Sequence of chain 1.C:
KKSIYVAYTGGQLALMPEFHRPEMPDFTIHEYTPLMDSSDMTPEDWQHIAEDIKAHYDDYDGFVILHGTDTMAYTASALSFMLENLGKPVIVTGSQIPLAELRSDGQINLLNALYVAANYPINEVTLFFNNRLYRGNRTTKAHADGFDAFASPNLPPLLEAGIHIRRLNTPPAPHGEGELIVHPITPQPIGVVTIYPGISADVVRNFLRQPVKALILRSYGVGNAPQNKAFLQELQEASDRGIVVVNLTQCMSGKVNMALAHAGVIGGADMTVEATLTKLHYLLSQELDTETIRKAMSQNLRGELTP

Sequence of chain 1.A:
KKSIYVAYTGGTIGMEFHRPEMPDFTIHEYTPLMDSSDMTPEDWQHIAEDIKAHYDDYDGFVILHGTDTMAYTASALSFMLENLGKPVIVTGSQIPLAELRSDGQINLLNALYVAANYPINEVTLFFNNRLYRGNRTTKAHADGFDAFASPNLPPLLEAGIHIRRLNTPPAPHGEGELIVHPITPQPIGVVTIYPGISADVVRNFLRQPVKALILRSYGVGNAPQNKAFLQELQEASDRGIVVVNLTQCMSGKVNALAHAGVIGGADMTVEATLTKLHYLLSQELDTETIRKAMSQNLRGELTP

Binding-site contacts:
Ligand atom OD1 contacts residue EDO1 of chain 1.X at 4.2 Å.
Ligand atom N contacts residue THR291 of chain 1.A at 3.1 Å (h-bond).
Ligand atom OD1 contacts residue THR321 of chain 1.A at 3.5 Å.
Ligand atom CA contacts residue EDO1 of chain 1.J at 3.7 Å.
Ligand atom OD1 contacts residue EDO1 of chain 1.J at 3.7 Å.
Ligand atom ND2 contacts residue THR182 of chain 1.A at 2.9 Å (h-bond).
Ligand atom N contacts residue EDO1 of chain 1.J at 3.0 Å (h-bond).
Ligand atom OXT contacts residue EDO1 of chain 1.X at 3.8 Å.
Ligand atom CG contacts residue VAL322 of chain 1.A at 3.8 Å (hydrophobic).
Ligand atom C contacts residue GLN292 of chain 1.A at 3.6 Å.
Ligand atom O contacts residue ARG260 of chain 1.A at 3.4 Å (salt-bridge).
Ligand atom C contacts residue VAL322 of chain 1.A at 4.0 Å (hydrophobic).
Ligand atom O contacts residue ARG260 of chain 1.C at 3.4 Å (salt-bridge).
Ligand atom CG contacts residue THR321 of chain 1.A at 4.0 Å.
Ligand atom O contacts residue VAL322 of chain 1.A at 4.3 Å.
Ligand atom CB contacts residue MET294 of chain 1.A at 4.1 Å (hydrophobic).
Ligand atom CB contacts residue EDO1 of chain 1.J at 3.5 Å.
Ligand atom N contacts residue CYS293 of chain 1.A at 3.0 Å (h-bond).
Ligand atom CA contacts residue GLN292 of chain 1.A at 3.5 Å.
Ligand atom OD1 contacts residue GLU323 of chain 1.A at 3.5 Å (salt-bridge).
Ligand atom C contacts residue ARG260 of chain 1.A at 3.5 Å.
Ligand atom CG contacts residue EDO1 of chain 1.J at 3.6 Å.
Ligand atom CA contacts residue CYS293 of chain 1.A at 3.5 Å (hydrophobic).
Ligand atom O contacts residue GLN292 of chain 1.A at 4.3 Å.
Ligand atom CG contacts residue THR182 of chain 1.A at 4.0 Å.
Ligand atom ND2 contacts residue EDO1 of chain 1.X at 3.7 Å.
Ligand atom CG contacts residue GLU323 of chain 1.A at 3.5 Å.
Ligand atom CG contacts residue EDO1 of chain 1.X at 3.9 Å.
Ligand atom OD1 contacts residue VAL322 of chain 1.A at 2.8 Å (h-bond).
Ligand atom ND2 contacts residue GLU323 of chain 1.A at 2.6 Å (salt-bridge).
Ligand atom ND2 contacts residue VAL322 of chain 1.A at 4.2 Å.
Ligand atom OXT contacts residue GLN292 of chain 1.A at 3.5 Å (h-bond).
Ligand atom OXT contacts residue ARG260 of chain 1.A at 2.8 Å (salt-bridge).
Ligand atom OXT contacts residue THR291 of chain 1.A at 3.7 Å.
Ligand atom CA contacts residue THR291 of chain 1.A at 4.2 Å.
Ligand atom O contacts residue EDO1 of chain 1.X at 2.9 Å (h-bond).
Ligand atom ND2 contacts residue THR321 of chain 1.A at 3.8 Å.
Ligand atom C contacts residue EDO1 of chain 1.X at 3.7 Å.
Ligand atom OXT contacts residue VAL322 of chain 1.A at 3.5 Å.
Ligand atom N contacts residue GLN292 of chain 1.A at 3.8 Å.

The protein below binds the small molecule below.
Small molecule (SMILES): NC(=O)C[C@H](N)C(=O)O